A protein and the small-molecule ligand that binds it are described below.
Small molecule (SMILES): CC(=O)N[C@H]1[C@H](O[C@H]2[C@H](O)[C@@H](NC(C)=O)CO[C@@H]2CO)O[C@H](CO)[C@@H](O[C@@H]2O[C@H](CO[C@H]3O[C@H](CO)[C@@H](O)[C@H](O)[C@@H]3O)[C@@H](O)[C@H](O)[C@@H]2O)[C@@H]1O

Sequence of chain 1.C:
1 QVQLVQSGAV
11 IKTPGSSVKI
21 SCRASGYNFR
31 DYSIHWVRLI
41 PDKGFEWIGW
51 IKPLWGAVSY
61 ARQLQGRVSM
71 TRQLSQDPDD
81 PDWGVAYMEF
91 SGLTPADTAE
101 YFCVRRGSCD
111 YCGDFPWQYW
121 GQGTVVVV

Sequence of chain 1.G:
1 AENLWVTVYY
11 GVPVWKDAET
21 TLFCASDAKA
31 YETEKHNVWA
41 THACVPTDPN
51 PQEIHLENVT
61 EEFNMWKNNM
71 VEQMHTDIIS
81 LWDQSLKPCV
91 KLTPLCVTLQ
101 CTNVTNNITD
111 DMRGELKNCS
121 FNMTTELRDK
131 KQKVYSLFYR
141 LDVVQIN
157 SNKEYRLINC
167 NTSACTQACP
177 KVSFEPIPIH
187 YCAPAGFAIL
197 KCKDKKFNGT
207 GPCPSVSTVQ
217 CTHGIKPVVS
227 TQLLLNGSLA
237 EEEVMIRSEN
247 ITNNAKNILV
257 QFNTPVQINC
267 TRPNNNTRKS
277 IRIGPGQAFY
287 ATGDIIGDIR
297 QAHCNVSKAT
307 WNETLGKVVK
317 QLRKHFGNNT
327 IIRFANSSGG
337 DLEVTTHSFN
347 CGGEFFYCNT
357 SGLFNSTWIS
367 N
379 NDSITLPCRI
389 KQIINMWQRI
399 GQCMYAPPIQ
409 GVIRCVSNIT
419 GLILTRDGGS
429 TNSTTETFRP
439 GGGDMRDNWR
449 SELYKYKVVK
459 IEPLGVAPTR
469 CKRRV

Binding-site contacts:
Ligand atom N2 contacts residue ASN167 of chain 1.G at 2.9 Å (h-bond).
Ligand atom N2 contacts residue THR168 of chain 1.G at 4.3 Å.
Ligand atom C5 contacts residue ASN167 of chain 1.G at 3.6 Å.
Ligand atom C8 contacts residue GLN76 of chain 1.C at 3.8 Å.
Ligand atom O5 contacts residue ASN167 of chain 1.G at 2.3 Å (h-bond).
Ligand atom C8 contacts residue ILE164 of chain 1.G at 4.0 Å (hydrophobic).
Ligand atom O6 contacts residue ARG162 of chain 1.G at 4.2 Å.
Ligand atom C5 contacts residue ARG162 of chain 1.G at 3.4 Å.
Ligand atom C3 contacts residue ASN167 of chain 1.G at 3.8 Å.
Ligand atom O7 contacts residue ASN167 of chain 1.G at 4.5 Å.
Ligand atom C2 contacts residue ASN167 of chain 1.G at 2.5 Å.
Ligand atom O5 contacts residue ARG162 of chain 1.G at 2.7 Å (salt-bridge).
Ligand atom C8 contacts residue THR168 of chain 1.G at 4.5 Å.
Ligand atom C6 contacts residue ARG162 of chain 1.G at 3.4 Å.
Ligand atom C6 contacts residue LYS19 of chain 1.C at 3.5 Å.
Ligand atom C4 contacts residue ASN167 of chain 1.G at 4.3 Å.
Ligand atom C7 contacts residue ASN167 of chain 1.G at 3.9 Å.
Ligand atom O6 contacts residue LYS19 of chain 1.C at 3.0 Å (salt-bridge).
Ligand atom C1 contacts residue ASN167 of chain 1.G at 1.4 Å.
Ligand atom C1 contacts residue ARG162 of chain 1.G at 3.4 Å.